This small molecule binds to this protein.
Small molecule (SMILES): CC(=O)N[C@H]1[C@H](O[C@H]2[C@H](O)[C@@H](NC(C)=O)CO[C@@H]2CO)O[C@H](CO)[C@@H](O)[C@@H]1O

Binding-site contacts:
Ligand atom C7 contacts residue ASN303 of chain 1.A at 3.6 Å.
Ligand atom C1 contacts residue THR305 of chain 1.A at 4.0 Å.
Ligand atom O6 contacts residue SER306 of chain 1.A at 4.3 Å.
Ligand atom C3 contacts residue ASN303 of chain 1.A at 3.8 Å.
Ligand atom O5 contacts residue THR305 of chain 1.A at 3.7 Å.
Ligand atom O5 contacts residue SER306 of chain 1.A at 3.0 Å (h-bond).
Ligand atom C1 contacts residue SER306 of chain 1.A at 3.6 Å.
Ligand atom C6 contacts residue THR305 of chain 1.A at 4.0 Å.
Ligand atom C8 contacts residue GLY310 of chain 1.A at 3.3 Å.
Ligand atom O7 contacts residue ASN303 of chain 1.A at 3.9 Å.
Ligand atom C1 contacts residue ASN303 of chain 1.A at 1.4 Å.
Ligand atom C5 contacts residue ASN303 of chain 1.A at 3.6 Å.
Ligand atom N2 contacts residue ASN303 of chain 1.A at 2.9 Å (h-bond).
Ligand atom O5 contacts residue ASN303 of chain 1.A at 2.3 Å (h-bond).
Ligand atom C4 contacts residue ASN303 of chain 1.A at 4.2 Å.
Ligand atom C5 contacts residue SER306 of chain 1.A at 4.2 Å.
Ligand atom C5 contacts residue THR305 of chain 1.A at 3.8 Å.
Ligand atom C6 contacts residue SER306 of chain 1.A at 4.3 Å.
Ligand atom C2 contacts residue ASN303 of chain 1.A at 2.5 Å.

Sequence of chain 1.A:
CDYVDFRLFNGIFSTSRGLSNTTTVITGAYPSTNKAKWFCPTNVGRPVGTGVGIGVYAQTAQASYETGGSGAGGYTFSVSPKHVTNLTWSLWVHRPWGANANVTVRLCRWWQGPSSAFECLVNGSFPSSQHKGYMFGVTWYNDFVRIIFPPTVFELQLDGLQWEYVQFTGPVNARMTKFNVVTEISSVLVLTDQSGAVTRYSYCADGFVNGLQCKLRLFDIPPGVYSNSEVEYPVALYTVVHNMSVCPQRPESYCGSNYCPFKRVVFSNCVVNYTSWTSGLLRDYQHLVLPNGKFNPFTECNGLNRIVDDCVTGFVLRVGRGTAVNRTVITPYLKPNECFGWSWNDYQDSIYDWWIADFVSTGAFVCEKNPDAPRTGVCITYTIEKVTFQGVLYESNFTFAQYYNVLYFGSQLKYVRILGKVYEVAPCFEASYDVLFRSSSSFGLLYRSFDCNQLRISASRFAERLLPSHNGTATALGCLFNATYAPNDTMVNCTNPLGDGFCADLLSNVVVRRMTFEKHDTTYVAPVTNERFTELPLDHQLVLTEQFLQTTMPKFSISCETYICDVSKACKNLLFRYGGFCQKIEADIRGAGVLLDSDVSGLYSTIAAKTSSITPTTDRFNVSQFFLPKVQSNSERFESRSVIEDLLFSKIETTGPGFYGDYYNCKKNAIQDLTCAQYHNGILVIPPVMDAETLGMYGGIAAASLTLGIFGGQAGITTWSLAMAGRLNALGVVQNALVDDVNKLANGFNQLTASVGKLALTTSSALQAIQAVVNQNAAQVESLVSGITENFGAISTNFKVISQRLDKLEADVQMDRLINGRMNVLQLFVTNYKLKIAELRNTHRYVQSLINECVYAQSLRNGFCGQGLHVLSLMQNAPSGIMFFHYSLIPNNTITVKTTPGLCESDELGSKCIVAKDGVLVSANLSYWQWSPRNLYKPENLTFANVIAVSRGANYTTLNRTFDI